Sequence of chain 1.D:
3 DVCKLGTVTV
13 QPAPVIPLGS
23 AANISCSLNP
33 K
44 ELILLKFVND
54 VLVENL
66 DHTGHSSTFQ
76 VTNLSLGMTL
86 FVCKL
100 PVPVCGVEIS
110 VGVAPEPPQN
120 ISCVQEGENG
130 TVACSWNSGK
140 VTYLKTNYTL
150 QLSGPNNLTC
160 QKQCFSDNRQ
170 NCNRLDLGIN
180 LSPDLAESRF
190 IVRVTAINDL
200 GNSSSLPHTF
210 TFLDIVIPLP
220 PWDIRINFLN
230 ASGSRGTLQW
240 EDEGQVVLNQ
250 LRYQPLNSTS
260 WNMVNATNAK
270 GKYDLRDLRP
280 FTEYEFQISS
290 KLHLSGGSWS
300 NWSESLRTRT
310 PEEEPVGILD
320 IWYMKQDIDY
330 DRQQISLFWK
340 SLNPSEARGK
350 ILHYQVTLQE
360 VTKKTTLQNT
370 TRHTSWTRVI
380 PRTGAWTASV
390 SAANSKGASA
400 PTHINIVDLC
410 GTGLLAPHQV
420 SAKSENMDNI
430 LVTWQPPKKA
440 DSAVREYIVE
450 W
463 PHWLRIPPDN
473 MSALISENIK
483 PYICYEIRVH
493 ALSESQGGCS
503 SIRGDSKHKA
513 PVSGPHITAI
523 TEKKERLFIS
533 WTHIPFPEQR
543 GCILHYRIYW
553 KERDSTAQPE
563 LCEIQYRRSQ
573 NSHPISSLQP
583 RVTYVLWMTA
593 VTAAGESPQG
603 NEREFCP

Binding-site contacts:
Ligand atom C5 contacts residue ASN444 of chain 1.C at 3.7 Å.
Ligand atom O2 contacts residue ARG371 of chain 1.D at 3.7 Å.
Ligand atom C8 contacts residue ASN444 of chain 1.C at 3.6 Å.
Ligand atom C3 contacts residue ASN444 of chain 1.C at 3.8 Å.
Ligand atom O3 contacts residue ARG371 of chain 1.D at 3.6 Å.
Ligand atom C2 contacts residue ASN444 of chain 1.C at 2.4 Å.
Ligand atom C2 contacts residue ARG371 of chain 1.D at 4.5 Å.
Ligand atom C1 contacts residue ARG447 of chain 1.C at 3.4 Å.
Ligand atom O5 contacts residue ARG447 of chain 1.C at 2.6 Å (salt-bridge).
Ligand atom C7 contacts residue ASN444 of chain 1.C at 3.3 Å.
Ligand atom C4 contacts residue ASN444 of chain 1.C at 4.2 Å.
Ligand atom C5 contacts residue ARG447 of chain 1.C at 3.7 Å.
Ligand atom C6 contacts residue ARG447 of chain 1.C at 3.7 Å.
Ligand atom O5 contacts residue ASN444 of chain 1.C at 2.3 Å (h-bond).
Ligand atom C1 contacts residue ASN444 of chain 1.C at 1.4 Å.
Ligand atom O6 contacts residue ARG371 of chain 1.D at 4.2 Å.
Ligand atom C8 contacts residue LEU529 of chain 1.C at 4.2 Å (hydrophobic).
Ligand atom N2 contacts residue ASN444 of chain 1.C at 2.9 Å (h-bond).
Ligand atom O7 contacts residue ASN444 of chain 1.C at 3.6 Å (h-bond).

The small molecule below binds the protein below.
Small molecule (SMILES): CC(=O)N[C@H]1[C@H](O[C@H]2[C@H](O)[C@@H](NC(C)=O)CO[C@@H]2CO)O[C@H](CO)[C@@H](O[C@@H]2O[C@H](CO)[C@@H](O)[C@H](O)[C@@H]2O)[C@@H]1O

Sequence of chain 1.C:
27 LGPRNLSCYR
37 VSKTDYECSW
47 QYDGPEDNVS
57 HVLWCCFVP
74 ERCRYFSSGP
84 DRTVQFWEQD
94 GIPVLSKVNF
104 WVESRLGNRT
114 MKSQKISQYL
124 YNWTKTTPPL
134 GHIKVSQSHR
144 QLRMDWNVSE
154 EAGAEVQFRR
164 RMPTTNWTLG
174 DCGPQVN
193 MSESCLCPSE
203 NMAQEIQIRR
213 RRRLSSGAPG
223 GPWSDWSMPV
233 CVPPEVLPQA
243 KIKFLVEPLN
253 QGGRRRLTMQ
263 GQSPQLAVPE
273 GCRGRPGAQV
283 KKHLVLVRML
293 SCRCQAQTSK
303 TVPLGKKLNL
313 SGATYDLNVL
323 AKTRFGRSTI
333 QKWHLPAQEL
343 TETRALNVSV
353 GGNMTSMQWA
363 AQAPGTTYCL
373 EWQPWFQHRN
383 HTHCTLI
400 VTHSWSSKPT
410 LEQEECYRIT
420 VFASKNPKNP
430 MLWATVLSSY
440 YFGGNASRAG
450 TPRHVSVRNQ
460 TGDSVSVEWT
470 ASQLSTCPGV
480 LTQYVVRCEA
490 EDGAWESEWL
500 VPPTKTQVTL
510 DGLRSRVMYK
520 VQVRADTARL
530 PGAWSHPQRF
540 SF